Binding-site contacts:
Ligand atom OP2 contacts residue SER51 of chain 33.E at 3.4 Å (h-bond).
Ligand atom N6 contacts residue THR59 of chain 7.E at 2.8 Å (h-bond).
Ligand atom O4' contacts residue LYS61 of chain 7.E at 2.8 Å (salt-bridge).
Ligand atom O2' contacts residue TYR85 of chain 7.E at 3.4 Å.
Ligand atom C5 contacts residue THR45 of chain 7.E at 3.2 Å.
Ligand atom O2 contacts residue ASN87 of chain 7.E at 3.3 Å (h-bond).
Ligand atom C8 contacts residue LYS61 of chain 7.E at 3.4 Å.
Ligand atom OP1 contacts residue ASN55 of chain 33.E at 2.8 Å (h-bond).
Ligand atom C6 contacts residue THR45 of chain 7.E at 3.3 Å.
Ligand atom OP2 contacts residue LYS43 of chain 7.E at 2.7 Å (salt-bridge).
Ligand atom OP1 contacts residue SER52 of chain 33.E at 3.2 Å.
Ligand atom N6 contacts residue THR45 of chain 7.E at 2.7 Å (h-bond).
Ligand atom C4' contacts residue TYR85 of chain 7.E at 3.2 Å (hydrophobic).
Ligand atom OP1 contacts residue ARG49 of chain 33.E at 2.5 Å (salt-bridge).
Ligand atom O3' contacts residue SER51 of chain 33.E at 3.3 Å (h-bond).
Ligand atom N7 contacts residue LYS61 of chain 7.E at 3.3 Å.
Ligand atom N1 contacts residue TYR85 of chain 7.E at 3.5 Å.
Ligand atom O3' contacts residue ARG49 of chain 33.E at 3.4 Å (salt-bridge).
Ligand atom C2' contacts residue TYR85 of chain 7.E at 3.4 Å (hydrophobic).
Ligand atom P contacts residue ARG49 of chain 33.E at 3.0 Å.
Ligand atom N9 contacts residue LYS61 of chain 7.E at 3.3 Å (salt-bridge).
Ligand atom C2 contacts residue SER47 of chain 7.E at 3.2 Å.
Ligand atom C5' contacts residue ARG49 of chain 33.E at 3.5 Å.
Ligand atom OP1 contacts residue SER51 of chain 33.E at 3.5 Å.
Ligand atom N7 contacts residue THR45 of chain 7.E at 2.6 Å (h-bond).
Ligand atom N3 contacts residue TYR85 of chain 7.E at 3.5 Å.
Ligand atom OP2 contacts residue LYS57 of chain 33.E at 2.6 Å (salt-bridge).
Ligand atom N6 contacts residue CYS46 of chain 7.E at 3.3 Å (h-bond).
Ligand atom P contacts residue SER51 of chain 33.E at 3.5 Å.
Ligand atom C5' contacts residue SER51 of chain 33.E at 3.3 Å.
Ligand atom OP2 contacts residue ARG49 of chain 33.E at 2.3 Å (salt-bridge).
Ligand atom OP2 contacts residue ASN55 of chain 33.E at 3.4 Å (h-bond).
Ligand atom N1 contacts residue SER47 of chain 7.E at 2.9 Å (h-bond).
Ligand atom O2' contacts residue GLU63 of chain 7.E at 3.2 Å (salt-bridge).
Ligand atom C5' contacts residue TYR85 of chain 7.E at 2.9 Å (hydrophobic).
Ligand atom OP1 contacts residue SER51 of chain 33.E at 2.9 Å (h-bond).
Ligand atom C3' contacts residue TYR85 of chain 7.E at 3.4 Å (hydrophobic).
Ligand atom C2' contacts residue GLU63 of chain 7.E at 3.5 Å.
Ligand atom C4 contacts residue TYR85 of chain 7.E at 3.6 Å (hydrophobic).
Ligand atom OP2 contacts residue TYR85 of chain 7.E at 2.6 Å (h-bond).

The small molecule below binds the protein below.
Small molecule (SMILES): Nc1ccn([C@@H]2O[C@H](CO[P](=O)(O)O[C@H]3[C@@H](O)[C@H](n4ccc(N)nc4=O)O[C@@H]3CO[P](=O)(O)O[C@H]3[C@@H](O)[C@H](n4cnc5c(N)ncnc54)O[C@@H]3CO[P](=O)(O)O[C@H]3[C@@H](O)[C@H](n4ccc(N)nc4=O)O[C@@H]3CO[P](=O)(O)O[C@H]3[C@@H](O)[C@H](n4ccc(=O)[nH]c4=O)O[C@@H]3CO[P](=O)(O)O[C@H]3[C@@H](O)[C@H](n4cnc5c(N)ncnc54)O[C@@H]3CO[P](=O)(O)O[C@H]3[C@@H](O)[C@H](n4cnc5c(=O)nc(N)[nH]c54)O[C@@H]3CO[P](=O)(O)O[C@H]3[C@@H](O)[C@H](n4cnc5c(=O)nc(N)[nH]c54)O[C@@H]3CO)[C@@H](O)[C@H]2O)c(=O)n1

Sequence of chain 7.E:
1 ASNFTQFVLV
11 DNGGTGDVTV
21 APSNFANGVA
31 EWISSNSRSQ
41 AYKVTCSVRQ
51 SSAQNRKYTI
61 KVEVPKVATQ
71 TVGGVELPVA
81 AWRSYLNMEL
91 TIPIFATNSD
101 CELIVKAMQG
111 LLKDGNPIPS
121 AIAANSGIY

Sequence of chain 33.E:
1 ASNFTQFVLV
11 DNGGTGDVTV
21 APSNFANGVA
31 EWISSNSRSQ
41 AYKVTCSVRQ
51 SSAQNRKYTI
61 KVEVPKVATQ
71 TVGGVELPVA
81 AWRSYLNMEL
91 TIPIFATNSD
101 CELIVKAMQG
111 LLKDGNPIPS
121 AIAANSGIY